A protein and the small-molecule ligand that binds it are described below.
Small molecule (SMILES): CC(=O)N[C@H]1[C@H](O[C@H]2[C@H](O)[C@@H](NC(C)=O)CO[C@@H]2CO)O[C@H](CO)[C@@H](O)[C@@H]1O

Binding-site contacts:
Ligand atom C7 contacts residue ASN713 of chain 1.C at 3.3 Å.
Ligand atom C7 contacts residue LEU918 of chain 1.C at 3.8 Å (hydrophobic).
Ligand atom C1 contacts residue LEU918 of chain 1.C at 4.3 Å (hydrophobic).
Ligand atom C4 contacts residue ASN713 of chain 1.C at 4.2 Å.
Ligand atom C1 contacts residue ASN713 of chain 1.C at 1.4 Å.
Ligand atom C8 contacts residue ASN713 of chain 1.C at 4.5 Å.
Ligand atom C5 contacts residue GLN922 of chain 1.C at 4.2 Å.
Ligand atom O7 contacts residue GLN1067 of chain 1.C at 3.5 Å (h-bond).
Ligand atom C5 contacts residue ASN713 of chain 1.C at 3.6 Å.
Ligand atom O7 contacts residue LEU918 of chain 1.C at 3.4 Å.
Ligand atom O6 contacts residue GLN922 of chain 1.C at 3.0 Å (h-bond).
Ligand atom C8 contacts residue LEU918 of chain 1.C at 4.0 Å (hydrophobic).
Ligand atom C2 contacts residue GLN1067 of chain 1.C at 3.9 Å.
Ligand atom C3 contacts residue ASN713 of chain 1.C at 3.8 Å.
Ligand atom N2 contacts residue ASN713 of chain 1.C at 2.9 Å (h-bond).
Ligand atom C5 contacts residue LEU918 of chain 1.C at 3.8 Å (hydrophobic).
Ligand atom C6 contacts residue GLN922 of chain 1.C at 3.9 Å.
Ligand atom O4 contacts residue LEU918 of chain 1.C at 4.0 Å.
Ligand atom O6 contacts residue PHE714 of chain 1.C at 4.2 Å.
Ligand atom C4 contacts residue LEU918 of chain 1.C at 4.4 Å (hydrophobic).
Ligand atom O6 contacts residue LEU918 of chain 1.C at 4.5 Å.
Ligand atom O5 contacts residue ASN713 of chain 1.C at 2.3 Å (h-bond).
Ligand atom O7 contacts residue ASN713 of chain 1.C at 3.3 Å (h-bond).
Ligand atom C1 contacts residue GLN1067 of chain 1.C at 3.5 Å.
Ligand atom O5 contacts residue GLN1067 of chain 1.C at 3.5 Å (h-bond).
Ligand atom C2 contacts residue ASN713 of chain 1.C at 2.4 Å.
Ligand atom C3 contacts residue LEU918 of chain 1.C at 4.5 Å (hydrophobic).
Ligand atom C6 contacts residue LEU918 of chain 1.C at 4.0 Å (hydrophobic).

Sequence of chain 1.C:
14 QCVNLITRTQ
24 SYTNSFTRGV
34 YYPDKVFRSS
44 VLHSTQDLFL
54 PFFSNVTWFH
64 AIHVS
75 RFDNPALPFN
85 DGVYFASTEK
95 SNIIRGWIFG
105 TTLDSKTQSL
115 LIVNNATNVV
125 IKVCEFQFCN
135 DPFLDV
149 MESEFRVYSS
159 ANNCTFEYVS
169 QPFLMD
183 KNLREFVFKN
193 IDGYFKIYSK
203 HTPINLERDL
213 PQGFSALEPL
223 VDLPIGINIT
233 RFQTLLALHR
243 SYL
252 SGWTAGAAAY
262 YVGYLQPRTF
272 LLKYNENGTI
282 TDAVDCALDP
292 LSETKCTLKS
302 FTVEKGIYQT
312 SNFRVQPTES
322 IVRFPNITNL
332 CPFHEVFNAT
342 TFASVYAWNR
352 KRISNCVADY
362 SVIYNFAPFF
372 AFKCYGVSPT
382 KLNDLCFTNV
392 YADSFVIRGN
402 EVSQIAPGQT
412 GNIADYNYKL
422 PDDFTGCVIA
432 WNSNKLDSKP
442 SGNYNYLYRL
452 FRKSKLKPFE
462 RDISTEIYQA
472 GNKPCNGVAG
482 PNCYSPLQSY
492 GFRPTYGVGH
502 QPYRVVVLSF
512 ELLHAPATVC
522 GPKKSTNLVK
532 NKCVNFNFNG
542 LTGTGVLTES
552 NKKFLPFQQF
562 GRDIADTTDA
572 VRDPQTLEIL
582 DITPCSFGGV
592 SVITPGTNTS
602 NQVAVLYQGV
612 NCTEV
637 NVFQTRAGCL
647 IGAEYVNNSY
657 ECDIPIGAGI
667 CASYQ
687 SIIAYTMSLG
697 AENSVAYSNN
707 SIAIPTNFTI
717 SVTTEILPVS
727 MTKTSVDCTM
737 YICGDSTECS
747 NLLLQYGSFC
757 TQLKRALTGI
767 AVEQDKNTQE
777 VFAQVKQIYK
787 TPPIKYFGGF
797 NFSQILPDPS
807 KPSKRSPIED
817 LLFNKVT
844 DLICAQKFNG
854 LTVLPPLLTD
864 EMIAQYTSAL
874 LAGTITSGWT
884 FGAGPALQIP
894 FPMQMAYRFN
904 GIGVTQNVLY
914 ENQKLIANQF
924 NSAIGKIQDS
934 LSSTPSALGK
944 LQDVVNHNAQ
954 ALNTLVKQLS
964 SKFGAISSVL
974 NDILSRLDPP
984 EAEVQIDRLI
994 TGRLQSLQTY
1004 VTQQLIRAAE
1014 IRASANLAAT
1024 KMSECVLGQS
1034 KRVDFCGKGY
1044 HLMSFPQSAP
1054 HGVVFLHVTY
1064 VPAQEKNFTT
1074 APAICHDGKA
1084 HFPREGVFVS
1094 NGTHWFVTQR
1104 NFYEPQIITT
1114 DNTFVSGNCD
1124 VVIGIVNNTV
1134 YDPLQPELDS